Binding-site contacts:
Ligand atom C1 contacts residue ASN66 of chain 1.I at 1.5 Å.
Ligand atom C5 contacts residue SER68 of chain 1.I at 4.5 Å.
Ligand atom C1 contacts residue GLU69 of chain 1.I at 4.2 Å.
Ligand atom C8 contacts residue ASN66 of chain 1.I at 3.0 Å.
Ligand atom O6 contacts residue GLU69 of chain 1.I at 3.6 Å.
Ligand atom C1 contacts residue SER68 of chain 1.I at 4.0 Å.
Ligand atom O6 contacts residue SER68 of chain 1.I at 3.9 Å.
Ligand atom O5 contacts residue GLU69 of chain 1.I at 3.8 Å.
Ligand atom C5 contacts residue ASN66 of chain 1.I at 3.7 Å.
Ligand atom O5 contacts residue ASN66 of chain 1.I at 2.4 Å (h-bond).
Ligand atom N2 contacts residue ASN66 of chain 1.I at 3.4 Å (h-bond).
Ligand atom C3 contacts residue ASN66 of chain 1.I at 3.7 Å.
Ligand atom C2 contacts residue ASN66 of chain 1.I at 2.5 Å.
Ligand atom O5 contacts residue SER68 of chain 1.I at 4.3 Å.
Ligand atom O7 contacts residue ASN66 of chain 1.I at 4.1 Å.
Ligand atom O3 contacts residue ASN66 of chain 1.I at 4.0 Å.
Ligand atom C8 contacts residue SER68 of chain 1.I at 3.3 Å.
Ligand atom C4 contacts residue ASN66 of chain 1.I at 4.3 Å.
Ligand atom C7 contacts residue ASN66 of chain 1.I at 3.5 Å.

The small molecule below binds the protein below.
Small molecule (SMILES): CC(=O)N[C@@H]1[C@@H](O)[C@H](O)[C@@H](CO)O[C@H]1O

Sequence of chain 1.I:
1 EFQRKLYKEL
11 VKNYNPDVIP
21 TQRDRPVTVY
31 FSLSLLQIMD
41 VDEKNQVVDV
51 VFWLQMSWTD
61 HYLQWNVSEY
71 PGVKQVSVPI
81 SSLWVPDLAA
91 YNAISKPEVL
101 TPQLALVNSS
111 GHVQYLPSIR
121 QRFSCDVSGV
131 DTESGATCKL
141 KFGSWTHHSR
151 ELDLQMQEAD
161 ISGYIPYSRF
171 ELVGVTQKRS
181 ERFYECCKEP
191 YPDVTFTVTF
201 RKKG